A small-molecule ligand and the protein it binds are described below.
Small molecule (SMILES): OC[C@H]1O[C@@H](O)[C@@H](O)[C@@H](O)[C@@H]1O

Binding-site contacts:
Ligand atom C5 contacts residue THR128 of chain 1.G at 3.8 Å.
Ligand atom C3 contacts residue THR128 of chain 1.G at 4.4 Å.
Ligand atom C5 contacts residue PHE187 of chain 1.G at 4.3 Å (hydrophobic).
Ligand atom C2 contacts residue LYS225 of chain 1.G at 4.1 Å.
Ligand atom O6 contacts residue PHE187 of chain 1.G at 3.9 Å.
Ligand atom C4 contacts residue SER126 of chain 1.G at 3.6 Å.
Ligand atom C4 contacts residue NAP1 of chain 1.LA at 4.1 Å.
Ligand atom C6 contacts residue SER163 of chain 1.G at 3.4 Å.
Ligand atom O6 contacts residue NAP1 of chain 1.LA at 4.1 Å.
Ligand atom C3 contacts residue LYS225 of chain 1.G at 3.8 Å.
Ligand atom O5 contacts residue NAP1 of chain 1.LA at 4.4 Å.
Ligand atom O4 contacts residue SER126 of chain 1.G at 3.0 Å (h-bond).
Ligand atom O6 contacts residue ALA165 of chain 1.G at 3.5 Å.
Ligand atom O5 contacts residue THR128 of chain 1.G at 4.3 Å.
Ligand atom C4 contacts residue ADP1 of chain 1.MA at 4.2 Å.
Ligand atom O2 contacts residue NAP1 of chain 1.LA at 3.9 Å.
Ligand atom O2 contacts residue LYS225 of chain 1.G at 3.4 Å (salt-bridge).
Ligand atom O6 contacts residue THR128 of chain 1.G at 4.4 Å.
Ligand atom C3 contacts residue ADP1 of chain 1.MA at 3.7 Å.
Ligand atom O5 contacts residue ADP1 of chain 1.MA at 2.3 Å (h-bond).
Ligand atom O6 contacts residue ADP1 of chain 1.MA at 4.0 Å.
Ligand atom C5 contacts residue NAP1 of chain 1.LA at 4.2 Å.
Ligand atom C3 contacts residue SER126 of chain 1.G at 3.2 Å.
Ligand atom C6 contacts residue NAP1 of chain 1.LA at 3.3 Å.
Ligand atom O3 contacts residue SER126 of chain 1.G at 3.1 Å (h-bond).
Ligand atom C4 contacts residue LYS225 of chain 1.G at 4.3 Å.
Ligand atom O3 contacts residue LYS225 of chain 1.G at 2.7 Å (salt-bridge).
Ligand atom O2 contacts residue MET228 of chain 1.G at 3.2 Å (h-bond).
Ligand atom O3 contacts residue MET228 of chain 1.G at 3.5 Å.
Ligand atom C5 contacts residue ADP1 of chain 1.MA at 3.6 Å.
Ligand atom O4 contacts residue NAP1 of chain 1.LA at 3.6 Å (h-bond).
Ligand atom O4 contacts residue PHE187 of chain 1.G at 3.7 Å.
Ligand atom C1 contacts residue THR128 of chain 1.G at 4.2 Å.
Ligand atom O6 contacts residue SER163 of chain 1.G at 3.0 Å (h-bond).
Ligand atom C3 contacts residue MET228 of chain 1.G at 4.0 Å (hydrophobic).
Ligand atom C2 contacts residue ADP1 of chain 1.MA at 2.4 Å.
Ligand atom C1 contacts residue ADP1 of chain 1.MA at 1.4 Å.
Ligand atom C6 contacts residue PHE187 of chain 1.G at 3.8 Å (hydrophobic).
Ligand atom C2 contacts residue MET228 of chain 1.G at 3.5 Å (hydrophobic).
Ligand atom O2 contacts residue ADP1 of chain 1.MA at 2.7 Å (h-bond).

Sequence of chain 1.G:
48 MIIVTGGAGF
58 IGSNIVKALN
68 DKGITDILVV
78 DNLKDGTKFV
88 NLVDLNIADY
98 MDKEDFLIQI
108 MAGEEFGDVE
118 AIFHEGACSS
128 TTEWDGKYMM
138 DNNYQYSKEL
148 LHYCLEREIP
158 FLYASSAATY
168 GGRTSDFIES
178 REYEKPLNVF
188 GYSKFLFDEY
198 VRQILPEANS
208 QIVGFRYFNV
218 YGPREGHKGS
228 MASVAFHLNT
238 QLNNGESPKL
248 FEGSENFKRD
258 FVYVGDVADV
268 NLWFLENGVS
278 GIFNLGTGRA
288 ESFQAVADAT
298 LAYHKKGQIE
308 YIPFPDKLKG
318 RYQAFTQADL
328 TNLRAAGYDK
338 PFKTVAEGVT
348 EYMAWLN